The small molecule below binds the protein below.
Small molecule (SMILES): Nc1nc2c(ncn2[C@@H]2O[C@H](CO[P](=O)(O)O[P](=O)(O)NP(=O)(O)O)[C@@H](O)[C@H]2O)c(=O)[nH]1

Sequence of chain 1.A:
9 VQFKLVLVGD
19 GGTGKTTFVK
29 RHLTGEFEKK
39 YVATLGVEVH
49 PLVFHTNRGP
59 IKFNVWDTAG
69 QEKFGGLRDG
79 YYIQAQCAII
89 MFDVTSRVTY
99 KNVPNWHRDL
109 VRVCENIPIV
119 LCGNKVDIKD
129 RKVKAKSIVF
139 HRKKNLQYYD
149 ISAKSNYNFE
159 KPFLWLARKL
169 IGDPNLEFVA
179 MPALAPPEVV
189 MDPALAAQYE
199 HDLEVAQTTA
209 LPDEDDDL

Binding-site contacts:
Ligand atom O2B contacts residue GLY20 of chain 1.A at 3.3 Å (h-bond).
Ligand atom N3B contacts residue TYR39 of chain 1.A at 3.2 Å.
Ligand atom O3G contacts residue MG1 of chain 1.E at 2.2 Å.
Ligand atom O6 contacts residue ASN122 of chain 1.A at 3.2 Å (h-bond).
Ligand atom O3A contacts residue GLY22 of chain 1.A at 3.1 Å (h-bond).
Ligand atom O1B contacts residue LYS23 of chain 1.A at 3.5 Å (salt-bridge).
Ligand atom O2G contacts residue GLY19 of chain 1.A at 3.4 Å.
Ligand atom O1B contacts residue THR24 of chain 1.A at 2.9 Å (h-bond).
Ligand atom O3' contacts residue LYS37 of chain 1.A at 2.9 Å (salt-bridge).
Ligand atom O6 contacts residue SER150 of chain 1.A at 3.4 Å (h-bond).
Ligand atom O2B contacts residue LYS23 of chain 1.A at 2.4 Å (salt-bridge).
Ligand atom O5' contacts residue THR25 of chain 1.A at 3.5 Å (h-bond).
Ligand atom N1 contacts residue LYS152 of chain 1.A at 3.4 Å.
Ligand atom O6 contacts residue ALA151 of chain 1.A at 2.9 Å (h-bond).
Ligand atom PB contacts residue MG1 of chain 1.E at 3.2 Å.
Ligand atom O2' contacts residue GLU36 of chain 1.A at 3.0 Å (salt-bridge).
Ligand atom O2' contacts residue PHE35 of chain 1.A at 3.5 Å.
Ligand atom O1G contacts residue TYR39 of chain 1.A at 2.6 Å (h-bond).
Ligand atom O2B contacts residue GLY22 of chain 1.A at 3.4 Å (h-bond).
Ligand atom O2' contacts residue LYS37 of chain 1.A at 3.3 Å (salt-bridge).
Ligand atom C8 contacts residue GLY22 of chain 1.A at 3.5 Å.
Ligand atom O1G contacts residue GLY19 of chain 1.A at 3.4 Å.
Ligand atom O2B contacts residue THR21 of chain 1.A at 3.2 Å (h-bond).
Ligand atom O4' contacts residue LYS123 of chain 1.A at 3.0 Å (salt-bridge).
Ligand atom N2 contacts residue LYS152 of chain 1.A at 3.5 Å.
Ligand atom N2 contacts residue ASP125 of chain 1.A at 2.9 Å (salt-bridge).
Ligand atom O2A contacts residue GLY22 of chain 1.A at 3.3 Å.
Ligand atom O6 contacts residue LYS152 of chain 1.A at 3.1 Å (salt-bridge).
Ligand atom O2A contacts residue THR24 of chain 1.A at 3.3 Å (h-bond).
Ligand atom N7 contacts residue ASN122 of chain 1.A at 3.0 Å (h-bond).
Ligand atom O1B contacts residue MG1 of chain 1.E at 2.1 Å.
Ligand atom N3B contacts residue MG1 of chain 1.E at 3.2 Å.
Ligand atom O2G contacts residue GLY68 of chain 1.A at 2.9 Å (h-bond).
Ligand atom O2G contacts residue LYS23 of chain 1.A at 2.5 Å (salt-bridge).
Ligand atom O3G contacts residue THR42 of chain 1.A at 2.7 Å (h-bond).
Ligand atom N2 contacts residue ILE126 of chain 1.A at 3.5 Å.
Ligand atom O2A contacts residue THR25 of chain 1.A at 2.6 Å (h-bond).
Ligand atom N3B contacts residue GLY20 of chain 1.A at 3.1 Å (h-bond).
Ligand atom N1 contacts residue ASP125 of chain 1.A at 2.8 Å (salt-bridge).
Ligand atom PG contacts residue MG1 of chain 1.E at 3.1 Å.